A protein and the small-molecule ligand that binds it are described below.
Small molecule (SMILES): C[C@@H](C(=O)O)N1C(=O)[C@@H]2[C@@H]3CC[C@@H](C3)[C@@H]2C1=O

Binding-site contacts:
Ligand atom C5 contacts residue GLN103 of chain 1.A at 4.1 Å.
Ligand atom O10 contacts residue LYS86 of chain 1.A at 3.6 Å.
Ligand atom N8 contacts residue TYR104 of chain 1.A at 4.2 Å.
Ligand atom C5 contacts residue TYR104 of chain 1.A at 3.4 Å (hydrophobic).
Ligand atom C1 contacts residue ILE83 of chain 1.A at 4.1 Å (hydrophobic).
Ligand atom O11 contacts residue TYR104 of chain 1.A at 4.0 Å.
Ligand atom C12 contacts residue TYR104 of chain 1.A at 3.8 Å (hydrophobic).
Ligand atom C17 contacts residue ALA99 of chain 1.A at 4.2 Å (hydrophobic).
Ligand atom C6 contacts residue TYR104 of chain 1.A at 3.7 Å (hydrophobic).
Ligand atom C6 contacts residue ALA100 of chain 1.A at 4.5 Å (hydrophobic).
Ligand atom C6 contacts residue ILE83 of chain 1.A at 4.1 Å (hydrophobic).
Ligand atom O15 contacts residue LYS86 of chain 1.A at 4.0 Å.
Ligand atom O16 contacts residue LYS86 of chain 1.A at 4.2 Å.
Ligand atom O10 contacts residue ILE83 of chain 1.A at 3.8 Å.
Ligand atom C9 contacts residue TYR104 of chain 1.A at 4.2 Å (hydrophobic).
Ligand atom C17 contacts residue GLU96 of chain 1.A at 4.5 Å.
Ligand atom C5 contacts residue ALA99 of chain 1.A at 4.2 Å (hydrophobic).
Ligand atom C13 contacts residue TYR104 of chain 1.A at 3.2 Å (hydrophobic).
Ligand atom C13 contacts residue ILE83 of chain 1.A at 4.0 Å (hydrophobic).
Ligand atom C7 contacts residue ILE83 of chain 1.A at 4.5 Å (hydrophobic).
Ligand atom C14 contacts residue LYS86 of chain 1.A at 4.3 Å.

Sequence of chain 1.A:
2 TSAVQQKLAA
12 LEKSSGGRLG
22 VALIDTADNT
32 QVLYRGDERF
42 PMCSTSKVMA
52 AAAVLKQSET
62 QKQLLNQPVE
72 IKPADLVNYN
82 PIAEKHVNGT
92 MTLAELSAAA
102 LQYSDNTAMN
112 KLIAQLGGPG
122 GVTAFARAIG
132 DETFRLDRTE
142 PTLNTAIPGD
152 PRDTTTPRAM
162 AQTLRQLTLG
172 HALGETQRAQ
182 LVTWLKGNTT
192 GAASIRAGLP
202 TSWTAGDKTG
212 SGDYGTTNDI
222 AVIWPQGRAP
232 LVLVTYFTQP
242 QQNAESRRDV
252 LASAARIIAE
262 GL